A protein and the small-molecule ligand that binds it are described below.
Small molecule (SMILES): CC(=O)N[C@@H]1[C@@H](O)[C@H](O)[C@@H](CO)O[C@H]1O

Binding-site contacts:
Ligand atom O5 contacts residue ASN1131 of chain 1.B at 2.3 Å (h-bond).
Ligand atom O7 contacts residue ASN1131 of chain 1.B at 3.0 Å (h-bond).
Ligand atom C2 contacts residue ASN1131 of chain 1.B at 2.5 Å.
Ligand atom C5 contacts residue ASN1131 of chain 1.B at 3.6 Å.
Ligand atom C7 contacts residue ASN1131 of chain 1.B at 3.2 Å.
Ligand atom C8 contacts residue ASN1131 of chain 1.B at 4.3 Å.
Ligand atom N2 contacts residue ASN1131 of chain 1.B at 2.9 Å (h-bond).
Ligand atom C3 contacts residue ASN1131 of chain 1.B at 3.8 Å.
Ligand atom O6 contacts residue ASN1131 of chain 1.B at 4.5 Å.
Ligand atom C1 contacts residue ASN1131 of chain 1.B at 1.4 Å.
Ligand atom C4 contacts residue ASN1131 of chain 1.B at 4.2 Å.

Sequence of chain 1.B:
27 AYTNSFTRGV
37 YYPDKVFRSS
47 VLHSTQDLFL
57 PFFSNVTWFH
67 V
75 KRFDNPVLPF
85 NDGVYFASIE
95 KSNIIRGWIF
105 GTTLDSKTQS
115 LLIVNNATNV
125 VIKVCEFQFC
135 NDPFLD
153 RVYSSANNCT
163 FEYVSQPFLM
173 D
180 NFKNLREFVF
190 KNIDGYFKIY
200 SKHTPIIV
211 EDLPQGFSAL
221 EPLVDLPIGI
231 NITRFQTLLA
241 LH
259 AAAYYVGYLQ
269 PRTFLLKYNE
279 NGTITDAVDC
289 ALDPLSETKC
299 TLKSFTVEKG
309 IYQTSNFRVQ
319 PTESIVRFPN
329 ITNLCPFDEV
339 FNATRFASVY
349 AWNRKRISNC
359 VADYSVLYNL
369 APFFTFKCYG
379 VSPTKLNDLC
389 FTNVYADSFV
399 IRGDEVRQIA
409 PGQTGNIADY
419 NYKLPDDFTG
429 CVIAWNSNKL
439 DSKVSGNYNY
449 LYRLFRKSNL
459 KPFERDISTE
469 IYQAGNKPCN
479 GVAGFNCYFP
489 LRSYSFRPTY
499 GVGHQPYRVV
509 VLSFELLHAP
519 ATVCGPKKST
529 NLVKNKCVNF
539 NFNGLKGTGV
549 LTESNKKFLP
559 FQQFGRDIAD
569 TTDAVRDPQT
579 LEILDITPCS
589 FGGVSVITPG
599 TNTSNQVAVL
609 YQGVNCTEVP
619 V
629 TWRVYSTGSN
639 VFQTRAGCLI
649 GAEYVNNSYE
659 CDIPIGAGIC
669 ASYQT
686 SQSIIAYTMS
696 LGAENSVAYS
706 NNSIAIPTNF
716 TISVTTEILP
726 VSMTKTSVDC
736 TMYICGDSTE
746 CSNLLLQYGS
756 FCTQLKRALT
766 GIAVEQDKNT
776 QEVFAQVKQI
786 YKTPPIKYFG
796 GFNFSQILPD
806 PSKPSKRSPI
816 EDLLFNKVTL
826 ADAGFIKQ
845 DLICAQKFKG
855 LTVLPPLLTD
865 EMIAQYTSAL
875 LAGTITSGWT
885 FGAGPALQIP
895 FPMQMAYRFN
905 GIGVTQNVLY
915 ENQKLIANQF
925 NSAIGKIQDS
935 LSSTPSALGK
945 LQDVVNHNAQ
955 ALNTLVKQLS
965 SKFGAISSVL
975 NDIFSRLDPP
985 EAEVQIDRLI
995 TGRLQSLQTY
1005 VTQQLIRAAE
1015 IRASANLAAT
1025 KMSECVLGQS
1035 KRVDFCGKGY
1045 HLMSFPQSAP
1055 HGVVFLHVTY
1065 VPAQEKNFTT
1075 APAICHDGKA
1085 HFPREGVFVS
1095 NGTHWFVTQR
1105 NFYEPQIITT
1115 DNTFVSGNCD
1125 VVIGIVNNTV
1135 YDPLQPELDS